Binding-site contacts:
Ligand atom C1 contacts residue ASN32 of chain 35.D at 4.5 Å.
Ligand atom C5 contacts residue ASN70 of chain 35.D at 3.7 Å.
Ligand atom C3 contacts residue PRO31 of chain 35.D at 3.3 Å (hydrophobic).
Ligand atom C5 contacts residue ARG33 of chain 35.D at 4.4 Å.
Ligand atom O7 contacts residue ASN70 of chain 35.D at 3.3 Å (h-bond).
Ligand atom O7 contacts residue PRO31 of chain 35.D at 3.2 Å (h-bond).
Ligand atom C6 contacts residue ARG33 of chain 35.D at 3.3 Å.
Ligand atom C8 contacts residue ASN70 of chain 35.D at 3.9 Å.
Ligand atom C1 contacts residue ARG33 of chain 35.D at 4.3 Å.
Ligand atom C1 contacts residue PRO31 of chain 35.D at 4.2 Å (hydrophobic).
Ligand atom C3 contacts residue ASN70 of chain 35.D at 3.8 Å.
Ligand atom O7 contacts residue SER71 of chain 35.D at 3.8 Å.
Ligand atom O5 contacts residue ASN70 of chain 35.D at 2.4 Å (h-bond).
Ligand atom O6 contacts residue ARG33 of chain 35.D at 3.2 Å (salt-bridge).
Ligand atom O7 contacts residue SER29 of chain 35.D at 4.4 Å.
Ligand atom C7 contacts residue ASN70 of chain 35.D at 3.1 Å.
Ligand atom C8 contacts residue PRO31 of chain 35.D at 4.4 Å (hydrophobic).
Ligand atom C2 contacts residue ASN70 of chain 35.D at 2.5 Å.
Ligand atom N2 contacts residue ASN70 of chain 35.D at 2.9 Å (h-bond).
Ligand atom O3 contacts residue PRO31 of chain 35.D at 3.4 Å (h-bond).
Ligand atom C4 contacts residue ASN70 of chain 35.D at 4.2 Å.
Ligand atom N2 contacts residue ASN32 of chain 35.D at 4.0 Å.
Ligand atom C2 contacts residue PRO31 of chain 35.D at 3.4 Å (hydrophobic).
Ligand atom N2 contacts residue PRO31 of chain 35.D at 2.5 Å (h-bond).
Ligand atom C7 contacts residue PRO31 of chain 35.D at 3.1 Å (hydrophobic).
Ligand atom C1 contacts residue ASN70 of chain 35.D at 1.4 Å.

Sequence of chain 35.D:
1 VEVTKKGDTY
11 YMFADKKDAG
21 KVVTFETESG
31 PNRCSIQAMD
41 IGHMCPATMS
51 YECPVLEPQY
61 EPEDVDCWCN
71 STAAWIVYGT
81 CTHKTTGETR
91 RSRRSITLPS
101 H

The protein below binds the small molecule below.
Small molecule (SMILES): CC(=O)N[C@@H]1[C@@H](O)[C@H](O)[C@@H](CO)O[C@H]1O